Binding-site contacts:
Ligand atom O2 contacts residue THR273 of chain 1.A at 2.6 Å (h-bond).
Ligand atom O3 contacts residue ARG287 of chain 1.A at 4.3 Å.
Ligand atom C5 contacts residue GLY271 of chain 1.A at 4.2 Å.
Ligand atom C2 contacts residue THR273 of chain 1.A at 2.2 Å.
Ligand atom C4 contacts residue GLY271 of chain 1.A at 3.8 Å.
Ligand atom O5 contacts residue THR273 of chain 1.A at 2.4 Å (h-bond).
Ligand atom O3 contacts residue GLY271 of chain 1.A at 4.3 Å.
Ligand atom C4 contacts residue ARG287 of chain 1.A at 4.3 Å.
Ligand atom C6 contacts residue THR285 of chain 1.A at 3.5 Å.
Ligand atom C6 contacts residue CYS286 of chain 1.A at 3.5 Å (hydrophobic).
Ligand atom C6 contacts residue THR273 of chain 1.A at 4.3 Å.
Ligand atom O5 contacts residue THR285 of chain 1.A at 4.3 Å.
Ligand atom C3 contacts residue THR273 of chain 1.A at 2.8 Å.
Ligand atom C6 contacts residue ARG287 of chain 1.A at 4.2 Å.
Ligand atom C1 contacts residue THR273 of chain 1.A at 1.4 Å.
Ligand atom C4 contacts residue THR273 of chain 1.A at 3.4 Å.
Ligand atom C5 contacts residue THR285 of chain 1.A at 3.8 Å.
Ligand atom C5 contacts residue ALA272 of chain 1.A at 4.3 Å (hydrophobic).
Ligand atom C5 contacts residue THR273 of chain 1.A at 2.9 Å.
Ligand atom C3 contacts residue GLY271 of chain 1.A at 3.8 Å.
Ligand atom O3 contacts residue THR273 of chain 1.A at 4.1 Å.

Sequence of chain 1.A:
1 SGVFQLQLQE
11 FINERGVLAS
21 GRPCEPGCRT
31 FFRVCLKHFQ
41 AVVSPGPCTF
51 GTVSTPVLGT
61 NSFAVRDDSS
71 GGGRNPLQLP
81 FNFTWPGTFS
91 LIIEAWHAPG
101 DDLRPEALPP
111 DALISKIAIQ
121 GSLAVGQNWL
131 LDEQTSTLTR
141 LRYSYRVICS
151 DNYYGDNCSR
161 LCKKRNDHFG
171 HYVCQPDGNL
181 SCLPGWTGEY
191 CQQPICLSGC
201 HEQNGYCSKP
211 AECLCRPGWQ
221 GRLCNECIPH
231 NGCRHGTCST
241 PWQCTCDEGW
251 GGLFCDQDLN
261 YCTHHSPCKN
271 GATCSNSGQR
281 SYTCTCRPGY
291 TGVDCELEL

This protein binds this small molecule.
Small molecule (SMILES): C[C@@H]1O[C@@H](O)[C@@H](O)[C@H](O)[C@@H]1O